Binding-site contacts:
Ligand atom N4 contacts residue THR61 of chain 4.B at 2.9 Å.
Ligand atom P contacts residue ARG38 of chain 4.B at 3.6 Å.
Ligand atom O4 contacts residue TYR52 of chain 4.B at 3.7 Å.
Ligand atom C6 contacts residue ARG38 of chain 4.B at 3.8 Å.
Ligand atom OP2 contacts residue ARG38 of chain 4.B at 2.4 Å (salt-bridge).
Ligand atom C4' contacts residue TYR52 of chain 4.B at 3.1 Å (hydrophobic).
Ligand atom O3' contacts residue THR86 of chain 4.B at 3.2 Å.
Ligand atom C2 contacts residue VAL135 of chain 4.B at 3.8 Å (hydrophobic).
Ligand atom C2 contacts residue TYR52 of chain 4.B at 3.5 Å (hydrophobic).
Ligand atom P contacts residue THR86 of chain 4.B at 3.6 Å.
Ligand atom C3' contacts residue ARG38 of chain 4.B at 3.4 Å.
Ligand atom OP1 contacts residue THR86 of chain 4.B at 2.6 Å (h-bond).
Ligand atom C3' contacts residue ASP35 of chain 4.B at 3.8 Å.
Ligand atom C6 contacts residue THR61 of chain 4.B at 3.8 Å.
Ligand atom C4' contacts residue THR86 of chain 4.B at 3.8 Å.
Ligand atom O6 contacts residue PRO132 of chain 4.B at 3.5 Å.
Ligand atom OP1 contacts residue ASN89 of chain 4.B at 3.2 Å.
Ligand atom O2 contacts residue TYR52 of chain 4.B at 3.8 Å.
Ligand atom C5 contacts residue ARG92 of chain 4.B at 3.3 Å.
Ligand atom OP2 contacts residue ARG34 of chain 4.B at 3.4 Å.
Ligand atom N3 contacts residue TYR52 of chain 4.B at 3.2 Å.
Ligand atom C8 contacts residue VAL131 of chain 4.B at 3.6 Å (hydrophobic).
Ligand atom N1 contacts residue TYR52 of chain 4.B at 3.7 Å.
Ligand atom O5' contacts residue ASP35 of chain 4.B at 2.6 Å (salt-bridge).
Ligand atom C3' contacts residue TYR52 of chain 4.B at 3.9 Å (hydrophobic).
Ligand atom C4 contacts residue THR61 of chain 4.B at 3.1 Å.
Ligand atom OP2 contacts residue ARG34 of chain 4.B at 3.0 Å (salt-bridge).
Ligand atom OP1 contacts residue ASP85 of chain 4.B at 3.3 Å.
Ligand atom N1 contacts residue VAL135 of chain 4.B at 3.4 Å.
Ligand atom C7 contacts residue ARG38 of chain 4.B at 3.6 Å.
Ligand atom C4 contacts residue TYR52 of chain 4.B at 3.4 Å (hydrophobic).
Ligand atom C5' contacts residue ASP35 of chain 4.B at 3.6 Å.
Ligand atom N7 contacts residue VAL131 of chain 4.B at 3.5 Å.
Ligand atom O3' contacts residue TYR52 of chain 4.B at 3.4 Å (h-bond).
Ligand atom N4 contacts residue ARG92 of chain 4.B at 3.8 Å.
Ligand atom C2' contacts residue ARG38 of chain 4.B at 3.2 Å.
Ligand atom O4' contacts residue TYR52 of chain 4.B at 3.3 Å (h-bond).
Ligand atom C5 contacts residue TYR52 of chain 4.B at 3.9 Å (hydrophobic).
Ligand atom C5 contacts residue THR61 of chain 4.B at 3.0 Å.
Ligand atom O5' contacts residue ARG34 of chain 4.B at 3.9 Å.

This small molecule binds to this protein.
Small molecule (SMILES): Cc1cn([C@H]2C[C@H](O[P](=O)(O)OC[C@H]3O[C@@H](n4ccc(N)nc4=O)C[C@@H]3O)[C@@H](CO[P](=O)(O)O[C@H]3C[C@H](n4cnc5c(=O)nc(N)[nH]c54)O[C@@H]3CO)O2)c(=O)[nH]c1=O

Sequence of chain 4.B:
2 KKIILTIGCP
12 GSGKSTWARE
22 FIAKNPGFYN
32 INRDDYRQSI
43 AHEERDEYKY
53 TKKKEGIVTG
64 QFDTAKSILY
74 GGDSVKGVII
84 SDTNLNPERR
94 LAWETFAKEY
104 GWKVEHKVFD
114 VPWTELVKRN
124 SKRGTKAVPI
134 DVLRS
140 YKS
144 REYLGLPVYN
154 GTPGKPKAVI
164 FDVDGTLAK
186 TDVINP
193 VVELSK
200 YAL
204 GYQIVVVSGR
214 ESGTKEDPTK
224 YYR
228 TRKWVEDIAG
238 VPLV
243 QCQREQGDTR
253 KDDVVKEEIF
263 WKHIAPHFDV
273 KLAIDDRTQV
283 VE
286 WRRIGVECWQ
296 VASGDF